This protein binds this small molecule.
Small molecule (SMILES): C=NCc1cncc(OCc2ccc3ccc(N)nc3c2)c1

Sequence of chain 1.A:
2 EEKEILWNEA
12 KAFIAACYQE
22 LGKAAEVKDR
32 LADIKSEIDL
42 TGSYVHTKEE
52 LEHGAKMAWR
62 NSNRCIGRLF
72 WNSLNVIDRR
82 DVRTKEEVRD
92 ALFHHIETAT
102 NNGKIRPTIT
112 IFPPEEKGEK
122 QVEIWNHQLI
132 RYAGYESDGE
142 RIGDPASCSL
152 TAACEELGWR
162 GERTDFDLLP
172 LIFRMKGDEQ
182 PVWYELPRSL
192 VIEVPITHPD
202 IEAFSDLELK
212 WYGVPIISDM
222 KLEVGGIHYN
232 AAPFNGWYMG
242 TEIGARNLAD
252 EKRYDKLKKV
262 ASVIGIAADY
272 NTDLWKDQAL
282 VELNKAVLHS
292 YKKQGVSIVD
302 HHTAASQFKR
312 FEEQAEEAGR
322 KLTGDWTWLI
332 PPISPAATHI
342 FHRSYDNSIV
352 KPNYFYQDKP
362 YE

Binding-site contacts:
Ligand atom N21 contacts residue HEM1 of chain 1.B at 3.7 Å.
Ligand atom C26 contacts residue TYR357 of chain 1.A at 3.6 Å (hydrophobic).
Ligand atom C06 contacts residue PHE235 of chain 1.A at 3.8 Å (hydrophobic).
Ligand atom N01 contacts residue GLU243 of chain 1.A at 2.7 Å (salt-bridge).
Ligand atom C22 contacts residue MET221 of chain 1.A at 3.7 Å (hydrophobic).
Ligand atom O12 contacts residue ILE218 of chain 1.A at 3.5 Å.
Ligand atom C23 contacts residue HEM1 of chain 1.B at 3.1 Å.
Ligand atom C05 contacts residue HEM1 of chain 1.B at 3.6 Å.
Ligand atom C02 contacts residue HEM1 of chain 1.B at 3.6 Å.
Ligand atom N21 contacts residue TYR357 of chain 1.A at 3.3 Å.
Ligand atom C25 contacts residue HEM1 of chain 1.B at 3.4 Å.
Ligand atom C09 contacts residue HEM1 of chain 1.B at 3.4 Å.
Ligand atom C26 contacts residue HEM1 of chain 1.B at 3.7 Å.
Ligand atom N02 contacts residue TYR239 of chain 1.A at 3.5 Å.
Ligand atom C22 contacts residue HEM1 of chain 1.B at 3.4 Å.
Ligand atom C02 contacts residue TRP238 of chain 1.A at 3.8 Å (hydrophobic).
Ligand atom C06 contacts residue ILE218 of chain 1.A at 3.7 Å (hydrophobic).
Ligand atom C09 contacts residue ILE218 of chain 1.A at 3.8 Å (hydrophobic).
Ligand atom C10 contacts residue GLU243 of chain 1.A at 3.6 Å.
Ligand atom C07 contacts residue HEM1 of chain 1.B at 3.5 Å.
Ligand atom N02 contacts residue GLU243 of chain 1.A at 2.8 Å (salt-bridge).
Ligand atom C22 contacts residue HIS128 of chain 1.A at 3.6 Å.
Ligand atom N02 contacts residue TRP238 of chain 1.A at 2.7 Å (h-bond).
Ligand atom O12 contacts residue HEM1 of chain 1.B at 3.3 Å.
Ligand atom C23 contacts residue HIS128 of chain 1.A at 3.7 Å.
Ligand atom C08 contacts residue ILE218 of chain 1.A at 3.6 Å (hydrophobic).
Ligand atom C08 contacts residue HEM1 of chain 1.B at 3.8 Å.
Ligand atom N21 contacts residue HIS128 of chain 1.A at 3.7 Å.
Ligand atom C09 contacts residue GLU243 of chain 1.A at 3.6 Å.
Ligand atom C03 contacts residue HEM1 of chain 1.B at 3.1 Å.
Ligand atom N02 contacts residue PRO216 of chain 1.A at 3.8 Å.
Ligand atom C06 contacts residue HEM1 of chain 1.B at 3.3 Å.
Ligand atom C11 contacts residue HEM1 of chain 1.B at 3.6 Å.
Ligand atom C04 contacts residue HEM1 of chain 1.B at 3.3 Å.
Ligand atom C24 contacts residue HIS128 of chain 1.A at 3.9 Å.
Ligand atom C07 contacts residue ILE218 of chain 1.A at 3.6 Å (hydrophobic).
Ligand atom N02 contacts residue HEM1 of chain 1.B at 3.7 Å.
Ligand atom C25 contacts residue TYR357 of chain 1.A at 3.9 Å (hydrophobic).
Ligand atom C02 contacts residue GLU243 of chain 1.A at 3.6 Å.
Ligand atom C24 contacts residue HEM1 of chain 1.B at 3.1 Å.